Sequence of chain 1.A:
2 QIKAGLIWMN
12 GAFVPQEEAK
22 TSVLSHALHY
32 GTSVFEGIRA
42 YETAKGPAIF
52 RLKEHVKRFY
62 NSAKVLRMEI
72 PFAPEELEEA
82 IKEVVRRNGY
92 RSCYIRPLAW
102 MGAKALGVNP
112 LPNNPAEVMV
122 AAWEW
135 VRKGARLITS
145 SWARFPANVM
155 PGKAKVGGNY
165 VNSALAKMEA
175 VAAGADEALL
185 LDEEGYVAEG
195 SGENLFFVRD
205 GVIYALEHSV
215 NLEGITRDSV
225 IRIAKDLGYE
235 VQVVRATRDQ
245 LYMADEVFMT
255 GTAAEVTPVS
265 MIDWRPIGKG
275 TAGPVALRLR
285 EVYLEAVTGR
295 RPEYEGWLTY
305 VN

Sequence of chain 2.C:
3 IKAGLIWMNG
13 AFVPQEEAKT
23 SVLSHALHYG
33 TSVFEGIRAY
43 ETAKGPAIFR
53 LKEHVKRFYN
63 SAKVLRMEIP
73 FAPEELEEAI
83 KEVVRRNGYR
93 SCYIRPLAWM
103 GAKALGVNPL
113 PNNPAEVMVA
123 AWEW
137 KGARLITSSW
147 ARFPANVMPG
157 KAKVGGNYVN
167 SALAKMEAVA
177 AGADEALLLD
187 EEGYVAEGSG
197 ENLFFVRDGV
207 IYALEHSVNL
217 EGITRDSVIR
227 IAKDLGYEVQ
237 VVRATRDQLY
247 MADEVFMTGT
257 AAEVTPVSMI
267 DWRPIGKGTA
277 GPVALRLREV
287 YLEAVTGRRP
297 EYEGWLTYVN

The small molecule below binds the protein below.
Small molecule (SMILES): CC(C)CCC(=O)O

Binding-site contacts:
Ligand atom CD1 contacts residue SER195 of chain 1.A at 4.2 Å.
Ligand atom OXT contacts residue ALA257 of chain 1.A at 3.0 Å (h-bond).
Ligand atom O contacts residue TYR95 of chain 1.A at 2.6 Å (h-bond).
Ligand atom OXT contacts residue PLP1 of chain 1.D at 3.9 Å.
Ligand atom CG contacts residue TYR164 of chain 1.A at 4.2 Å (hydrophobic).
Ligand atom CG contacts residue PHE36 of chain 1.A at 4.2 Å (hydrophobic).
Ligand atom CD2 contacts residue TYR164 of chain 1.A at 4.3 Å (hydrophobic).
Ligand atom CD1 contacts residue GLY196 of chain 1.A at 3.5 Å.
Ligand atom CA contacts residue PLP1 of chain 1.D at 3.7 Å.
Ligand atom CA contacts residue TYR95 of chain 1.A at 3.5 Å (hydrophobic).
Ligand atom OXT contacts residue THR256 of chain 1.A at 3.4 Å (h-bond).
Ligand atom CA contacts residue LYS159 of chain 1.A at 4.2 Å.
Ligand atom C contacts residue TYR95 of chain 1.A at 3.4 Å (hydrophobic).
Ligand atom CD2 contacts residue PHE36 of chain 1.A at 3.8 Å (hydrophobic).
Ligand atom OXT contacts residue GLY255 of chain 1.A at 4.2 Å.
Ligand atom CB contacts residue PLP1 of chain 1.D at 4.3 Å.
Ligand atom C contacts residue THR256 of chain 1.A at 3.9 Å.
Ligand atom CD2 contacts residue TYR31 of chain 2.C at 3.7 Å (hydrophobic).
Ligand atom CD1 contacts residue TYR164 of chain 1.A at 3.7 Å (hydrophobic).
Ligand atom CD2 contacts residue ARG97 of chain 1.A at 3.9 Å.
Ligand atom C contacts residue PLP1 of chain 1.D at 4.4 Å.
Ligand atom CB contacts residue TYR95 of chain 1.A at 4.3 Å (hydrophobic).
Ligand atom O contacts residue THR256 of chain 1.A at 3.7 Å.
Ligand atom CD1 contacts residue PLP1 of chain 1.D at 3.7 Å.
Ligand atom O contacts residue ALA257 of chain 1.A at 3.5 Å (h-bond).
Ligand atom CG contacts residue PLP1 of chain 1.D at 4.0 Å.
Ligand atom CG contacts residue LYS159 of chain 1.A at 4.5 Å.
Ligand atom C contacts residue GLY38 of chain 1.A at 4.5 Å.
Ligand atom O contacts residue GLY38 of chain 1.A at 3.7 Å.
Ligand atom C contacts residue ALA257 of chain 1.A at 3.6 Å (hydrophobic).